Binding-site contacts:
Ligand atom C2 contacts residue DG4 of chain 1.H at 3.7 Å.
Ligand atom N2 contacts residue DC2 of chain 1.H at 3.5 Å (h-bond).
Ligand atom N3 contacts residue DG3 of chain 1.H at 3.3 Å (h-bond).
Ligand atom C4 contacts residue DG7 of chain 1.H at 3.9 Å.
Ligand atom C2 contacts residue DG3 of chain 1.H at 3.1 Å.
Ligand atom C4 contacts residue DG4 of chain 1.H at 3.9 Å.
Ligand atom N6 contacts residue DT6 of chain 1.H at 3.2 Å (h-bond).
Ligand atom O2 contacts residue DG3 of chain 1.H at 3.1 Å (h-bond).
Ligand atom N2 contacts residue DG3 of chain 1.H at 3.2 Å (h-bond).
Ligand atom N2 contacts residue DT6 of chain 1.H at 3.2 Å (h-bond).
Ligand atom O2 contacts residue DG4 of chain 1.H at 3.2 Å (h-bond).
Ligand atom N6 contacts residue DT8 of chain 1.H at 3.4 Å (h-bond).
Ligand atom C2 contacts residue DG7 of chain 1.H at 3.0 Å.
Ligand atom N3 contacts residue DG3 of chain 1.H at 2.8 Å (h-bond).
Ligand atom N1 contacts residue DC2 of chain 1.H at 3.2 Å (h-bond).
Ligand atom N3 contacts residue DG7 of chain 1.H at 3.8 Å.
Ligand atom C4 contacts residue DC2 of chain 1.H at 3.6 Å.
Ligand atom C4 contacts residue DG3 of chain 1.H at 3.9 Å.
Ligand atom C2 contacts residue DG3 of chain 1.H at 3.5 Å.
Ligand atom O6 contacts residue DC5 of chain 1.H at 3.9 Å.
Ligand atom N3 contacts residue DG4 of chain 1.H at 3.3 Å (h-bond).
Ligand atom O2 contacts residue DG1 of chain 1.H at 3.0 Å (h-bond).
Ligand atom O6 contacts residue DG1 of chain 1.H at 3.9 Å.
Ligand atom C2 contacts residue DC2 of chain 1.H at 3.9 Å.
Ligand atom N2 contacts residue DC5 of chain 1.H at 2.6 Å (h-bond).
Ligand atom N4 contacts residue DC2 of chain 1.H at 2.6 Å (h-bond).
Ligand atom O2 contacts residue DC5 of chain 1.H at 3.4 Å (h-bond).
Ligand atom O6 contacts residue DC2 of chain 1.H at 3.3 Å (h-bond).
Ligand atom N3 contacts residue DG7 of chain 1.H at 3.0 Å (h-bond).
Ligand atom N1 contacts residue DC5 of chain 1.H at 2.5 Å (h-bond).
Ligand atom N1 contacts residue DG3 of chain 1.H at 3.3 Å (h-bond).
Ligand atom N1 contacts residue DG7 of chain 1.H at 3.4 Å (h-bond).
Ligand atom C4 contacts residue DG3 of chain 1.H at 3.3 Å.
Ligand atom OP1 contacts residue LYS874 of chain 1.L at 2.8 Å.
Ligand atom N4 contacts residue DG4 of chain 1.H at 3.5 Å (h-bond).
Ligand atom C2 contacts residue DC5 of chain 1.H at 3.0 Å.
Ligand atom N4 contacts residue DG7 of chain 1.H at 3.1 Å (h-bond).
Ligand atom N1 contacts residue DT6 of chain 1.H at 3.5 Å (h-bond).
Ligand atom N4 contacts residue DG3 of chain 1.H at 3.0 Å (h-bond).
Ligand atom C6 contacts residue DC5 of chain 1.H at 3.7 Å.

The protein below binds the small molecule below.
Small molecule (SMILES): Nc1ccn([C@H]2C[C@H](O[P](=O)(O)OC[C@H]3O[C@@H](n4cnc5c(=O)nc(N)[nH]c54)C[C@@H]3O)[C@@H](CO[P](=O)(O)O[C@H]3C[C@H](n4cnc5c(=O)nc(N)[nH]c54)O[C@@H]3CO[P](=O)(O)O[C@H]3C[C@H](n4ccc(N)nc4=O)O[C@@H]3CO[P](=O)(O)O[C@H]3C[C@H](n4ccc(N)nc4=O)O[C@@H]3CO[P](=O)(O)O[C@H]3C[C@H](n4cnc5c(=O)nc(N)[nH]c54)O[C@@H]3CO[P](=O)(O)O[C@H]3C[C@H](n4cnc5c(N)ncnc54)O[C@@H]3CO[P](=O)(O)O[C@H]3C[C@H](n4ccc(N)nc4=O)O[C@@H]3CO[P](=O)(O)O[C@H]3C[C@H](n4cnc5c(N)ncnc54)O[C@@H]3CO)O2)c(=O)n1

Sequence of chain 1.L:
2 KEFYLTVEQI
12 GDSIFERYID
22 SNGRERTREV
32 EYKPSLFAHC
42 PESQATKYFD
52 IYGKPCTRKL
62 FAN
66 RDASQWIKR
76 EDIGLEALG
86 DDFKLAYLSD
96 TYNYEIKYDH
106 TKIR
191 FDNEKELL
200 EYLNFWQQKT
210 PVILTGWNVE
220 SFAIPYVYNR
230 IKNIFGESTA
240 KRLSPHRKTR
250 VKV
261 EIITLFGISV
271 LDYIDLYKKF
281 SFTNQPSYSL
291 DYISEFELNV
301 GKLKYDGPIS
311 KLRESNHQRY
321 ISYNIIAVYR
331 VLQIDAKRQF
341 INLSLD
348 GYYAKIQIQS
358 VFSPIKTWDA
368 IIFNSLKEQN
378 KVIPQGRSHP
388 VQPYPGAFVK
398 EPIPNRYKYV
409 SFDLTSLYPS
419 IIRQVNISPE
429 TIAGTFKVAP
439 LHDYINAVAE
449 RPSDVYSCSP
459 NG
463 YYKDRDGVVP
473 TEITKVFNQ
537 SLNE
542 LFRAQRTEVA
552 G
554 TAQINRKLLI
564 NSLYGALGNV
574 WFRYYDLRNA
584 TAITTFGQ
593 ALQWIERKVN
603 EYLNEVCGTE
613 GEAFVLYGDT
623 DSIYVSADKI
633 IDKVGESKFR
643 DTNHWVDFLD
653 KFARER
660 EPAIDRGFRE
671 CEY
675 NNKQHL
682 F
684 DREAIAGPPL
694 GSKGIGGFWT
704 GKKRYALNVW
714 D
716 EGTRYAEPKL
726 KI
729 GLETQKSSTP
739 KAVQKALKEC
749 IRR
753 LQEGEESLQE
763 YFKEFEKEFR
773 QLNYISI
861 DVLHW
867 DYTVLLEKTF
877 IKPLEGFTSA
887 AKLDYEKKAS